Binding-site contacts:
Ligand atom O5 contacts residue ASN195 of chain 1.A at 2.4 Å (h-bond).
Ligand atom C4 contacts residue ASN195 of chain 1.A at 4.2 Å.
Ligand atom C1 contacts residue ASN195 of chain 1.A at 1.4 Å.
Ligand atom O7 contacts residue ASN195 of chain 1.A at 4.3 Å.
Ligand atom N2 contacts residue PHE193 of chain 1.A at 3.9 Å.
Ligand atom C3 contacts residue ASN195 of chain 1.A at 3.8 Å.
Ligand atom C7 contacts residue ASN195 of chain 1.A at 3.4 Å.
Ligand atom N2 contacts residue ASN195 of chain 1.A at 2.9 Å (h-bond).
Ligand atom O7 contacts residue PHE194 of chain 1.A at 4.5 Å.
Ligand atom C5 contacts residue ASN195 of chain 1.A at 3.7 Å.
Ligand atom C7 contacts residue PHE193 of chain 1.A at 4.3 Å (hydrophobic).
Ligand atom C2 contacts residue ASN195 of chain 1.A at 2.5 Å.
Ligand atom O7 contacts residue PHE193 of chain 1.A at 4.0 Å.
Ligand atom C8 contacts residue ASN195 of chain 1.A at 3.5 Å.

The protein below binds the small molecule below.
Small molecule (SMILES): CC(=O)N[C@@H]1[C@@H](O)[C@H](O)[C@@H](CO)O[C@H]1O

Sequence of chain 1.A:
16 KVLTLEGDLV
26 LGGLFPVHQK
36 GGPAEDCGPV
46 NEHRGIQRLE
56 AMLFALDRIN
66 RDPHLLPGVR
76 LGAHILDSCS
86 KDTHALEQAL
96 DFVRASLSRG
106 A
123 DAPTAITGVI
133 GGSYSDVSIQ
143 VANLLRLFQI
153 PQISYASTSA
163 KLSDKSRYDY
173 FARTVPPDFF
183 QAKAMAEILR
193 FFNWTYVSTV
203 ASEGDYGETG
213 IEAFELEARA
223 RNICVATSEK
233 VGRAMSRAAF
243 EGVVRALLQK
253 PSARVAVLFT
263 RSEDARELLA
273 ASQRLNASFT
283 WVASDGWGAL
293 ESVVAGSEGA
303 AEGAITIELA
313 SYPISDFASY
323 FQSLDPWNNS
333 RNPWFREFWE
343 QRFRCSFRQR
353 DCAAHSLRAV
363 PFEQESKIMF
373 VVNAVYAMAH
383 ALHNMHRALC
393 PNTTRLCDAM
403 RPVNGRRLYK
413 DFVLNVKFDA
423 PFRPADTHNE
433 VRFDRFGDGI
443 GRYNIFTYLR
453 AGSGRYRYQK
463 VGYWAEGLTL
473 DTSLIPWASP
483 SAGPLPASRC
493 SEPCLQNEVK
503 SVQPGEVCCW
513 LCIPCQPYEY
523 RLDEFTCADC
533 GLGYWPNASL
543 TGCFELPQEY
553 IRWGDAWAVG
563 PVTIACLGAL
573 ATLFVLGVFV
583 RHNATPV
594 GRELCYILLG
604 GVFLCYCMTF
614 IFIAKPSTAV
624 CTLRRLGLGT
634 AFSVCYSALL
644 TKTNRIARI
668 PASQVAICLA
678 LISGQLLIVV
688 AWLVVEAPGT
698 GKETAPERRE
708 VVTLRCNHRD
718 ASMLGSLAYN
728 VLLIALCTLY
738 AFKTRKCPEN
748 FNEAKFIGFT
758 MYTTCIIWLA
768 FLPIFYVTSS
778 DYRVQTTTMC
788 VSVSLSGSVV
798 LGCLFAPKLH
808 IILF